The protein below binds the small molecule below.
Small molecule (SMILES): COc1c(C)c2c(c(O)c1C/C=C(\C)CCC(=O)O)C(=O)OC2

Sequence of chain 4.A:
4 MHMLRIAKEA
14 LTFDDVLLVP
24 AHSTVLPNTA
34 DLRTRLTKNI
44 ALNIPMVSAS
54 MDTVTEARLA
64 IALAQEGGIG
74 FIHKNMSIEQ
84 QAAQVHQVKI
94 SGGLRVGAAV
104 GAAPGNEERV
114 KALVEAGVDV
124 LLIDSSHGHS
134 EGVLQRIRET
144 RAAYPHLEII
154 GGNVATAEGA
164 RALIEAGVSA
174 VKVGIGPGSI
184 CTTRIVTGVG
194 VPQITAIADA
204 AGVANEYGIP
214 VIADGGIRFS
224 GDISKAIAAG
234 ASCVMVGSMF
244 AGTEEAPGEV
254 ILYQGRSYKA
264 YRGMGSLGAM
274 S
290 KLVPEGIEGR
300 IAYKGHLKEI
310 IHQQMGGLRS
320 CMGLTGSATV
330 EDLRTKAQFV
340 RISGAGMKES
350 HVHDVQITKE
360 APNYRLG

Binding-site contacts:
Ligand atom O5 contacts residue SER129 of chain 4.A at 2.7 Å (h-bond).
Ligand atom C10 contacts residue GLY177 of chain 4.A at 3.0 Å.
Ligand atom O6 contacts residue SER128 of chain 4.A at 3.5 Å.
Ligand atom C1 contacts residue IMP1 of chain 4.C at 3.6 Å.
Ligand atom C17 contacts residue IMP1 of chain 4.C at 3.7 Å.
Ligand atom C16 contacts residue SER129 of chain 4.A at 3.6 Å.
Ligand atom C1 contacts residue GLY179 of chain 4.A at 3.9 Å.
Ligand atom C11 contacts residue SER129 of chain 4.A at 3.8 Å.
Ligand atom O2 contacts residue ILE178 of chain 4.A at 3.6 Å.
Ligand atom O1 contacts residue CYS184 of chain 4.A at 3.7 Å.
Ligand atom C1 contacts residue THR186 of chain 4.A at 3.9 Å.
Ligand atom O1 contacts residue GLY179 of chain 4.A at 3.6 Å (h-bond).
Ligand atom O2 contacts residue GLY177 of chain 4.A at 3.2 Å (h-bond).
Ligand atom C7 contacts residue IMP1 of chain 4.C at 3.4 Å.
Ligand atom C6 contacts residue SER129 of chain 4.A at 3.4 Å.
Ligand atom C9 contacts residue MET267 of chain 4.A at 3.3 Å (hydrophobic).
Ligand atom C8 contacts residue ASP127 of chain 4.A at 3.8 Å.
Ligand atom C11 contacts residue IMP1 of chain 4.C at 3.9 Å.
Ligand atom C9 contacts residue GLY268 of chain 4.A at 3.9 Å.
Ligand atom O4 contacts residue SER129 of chain 4.A at 3.9 Å.
Ligand atom C12 contacts residue IMP1 of chain 4.C at 3.7 Å.
Ligand atom O4 contacts residue THR186 of chain 4.A at 3.7 Å.
Ligand atom C8 contacts residue SER128 of chain 4.A at 3.9 Å.
Ligand atom C2 contacts residue GLY268 of chain 4.A at 4.0 Å.
Ligand atom C15 contacts residue SER129 of chain 4.A at 3.6 Å.
Ligand atom O1 contacts residue IMP1 of chain 4.C at 3.5 Å.
Ligand atom C12 contacts residue SER128 of chain 4.A at 4.0 Å.
Ligand atom O2 contacts residue GLY179 of chain 4.A at 3.4 Å (h-bond).
Ligand atom C10 contacts residue IMP1 of chain 4.C at 3.9 Å.
Ligand atom O4 contacts residue IMP1 of chain 4.C at 3.0 Å.
Ligand atom C14 contacts residue IMP1 of chain 4.C at 3.7 Å.
Ligand atom C17 contacts residue GLY268 of chain 4.A at 3.7 Å.
Ligand atom C8 contacts residue SER129 of chain 4.A at 4.0 Å.
Ligand atom C15 contacts residue IMP1 of chain 4.C at 3.3 Å.
Ligand atom C16 contacts residue IMP1 of chain 4.C at 3.4 Å.
Ligand atom C7 contacts residue SER128 of chain 4.A at 3.7 Å.
Ligand atom C10 contacts residue ASN156 of chain 4.A at 3.5 Å.
Ligand atom C7 contacts residue ASN156 of chain 4.A at 3.7 Å.
Ligand atom O6 contacts residue SER129 of chain 4.A at 3.0 Å (h-bond).
Ligand atom O1 contacts residue THR186 of chain 4.A at 2.8 Å (h-bond).